Binding-site contacts:
Ligand atom OP3 contacts residue MET139 of chain 1.J at 2.7 Å (h-bond).
Ligand atom C5A contacts residue MET139 of chain 1.J at 3.7 Å (hydrophobic).
Ligand atom C2 contacts residue ASP236 of chain 1.J at 3.4 Å.
Ligand atom OG1 contacts residue TYR163 of chain 1.J at 3.5 Å (h-bond).
Ligand atom N4A contacts residue LYS261 of chain 1.J at 3.3 Å (salt-bridge).
Ligand atom CBC contacts residue LYS261 of chain 1.J at 3.6 Å.
Ligand atom C2A contacts residue ASP236 of chain 1.J at 3.3 Å.
Ligand atom OG2 contacts residue GLU107 of chain 1.L at 2.7 Å (salt-bridge).
Ligand atom OP1 contacts residue GLY138 of chain 1.J at 3.1 Å (h-bond).
Ligand atom CGI contacts residue TYR163 of chain 1.J at 3.2 Å (hydrophobic).
Ligand atom CAI contacts residue LYS261 of chain 1.J at 3.2 Å.
Ligand atom OP2 contacts residue ARG110 of chain 1.L at 2.7 Å (salt-bridge).
Ligand atom OP2 contacts residue TYR108 of chain 1.L at 2.7 Å (h-bond).
Ligand atom OP3 contacts residue GLY138 of chain 1.J at 2.9 Å (h-bond).
Ligand atom P contacts residue GLY138 of chain 1.J at 3.4 Å.
Ligand atom OP4 contacts residue SER258 of chain 1.J at 3.1 Å (h-bond).
Ligand atom N1 contacts residue THR238 of chain 1.J at 3.7 Å.
Ligand atom OP1 contacts residue TYR108 of chain 1.L at 3.6 Å.
Ligand atom P contacts residue SER258 of chain 1.J at 3.4 Å.
Ligand atom C6 contacts residue ASP236 of chain 1.J at 3.4 Å.
Ligand atom O3B contacts residue ARG423 of chain 1.J at 2.8 Å (salt-bridge).
Ligand atom O2B contacts residue ARG423 of chain 1.J at 3.2 Å (salt-bridge).
Ligand atom P contacts residue ARG110 of chain 1.L at 3.4 Å.
Ligand atom N1 contacts residue ASP236 of chain 1.J at 2.6 Å (salt-bridge).
Ligand atom OP1 contacts residue THR260 of chain 1.J at 2.7 Å (h-bond).
Ligand atom O2B contacts residue PHE389 of chain 1.J at 2.9 Å.
Ligand atom OP3 contacts residue ARG110 of chain 1.L at 3.1 Å (salt-bridge).
Ligand atom OG2 contacts residue TYR111 of chain 1.L at 3.1 Å.
Ligand atom O2B contacts residue LYS261 of chain 1.J at 3.2 Å (salt-bridge).
Ligand atom OP4 contacts residue GLY138 of chain 1.J at 3.2 Å.
Ligand atom C2A contacts residue GLU207 of chain 1.J at 3.4 Å.
Ligand atom O2B contacts residue SER388 of chain 1.J at 3.6 Å.
Ligand atom OP3 contacts residue SER137 of chain 1.J at 3.5 Å (h-bond).
Ligand atom CBC contacts residue ARG423 of chain 1.J at 3.5 Å.
Ligand atom OG3 contacts residue SER403 of chain 1.J at 3.4 Å (h-bond).
Ligand atom OP4 contacts residue MET139 of chain 1.J at 3.4 Å (h-bond).
Ligand atom OP1 contacts residue SER258 of chain 1.J at 2.6 Å (h-bond).
Ligand atom OG1 contacts residue TYR111 of chain 1.L at 3.5 Å (h-bond).
Ligand atom CEI contacts residue TYR163 of chain 1.J at 3.2 Å (hydrophobic).
Ligand atom CBI contacts residue TYR163 of chain 1.J at 3.5 Å (hydrophobic).

Sequence of chain 1.L:
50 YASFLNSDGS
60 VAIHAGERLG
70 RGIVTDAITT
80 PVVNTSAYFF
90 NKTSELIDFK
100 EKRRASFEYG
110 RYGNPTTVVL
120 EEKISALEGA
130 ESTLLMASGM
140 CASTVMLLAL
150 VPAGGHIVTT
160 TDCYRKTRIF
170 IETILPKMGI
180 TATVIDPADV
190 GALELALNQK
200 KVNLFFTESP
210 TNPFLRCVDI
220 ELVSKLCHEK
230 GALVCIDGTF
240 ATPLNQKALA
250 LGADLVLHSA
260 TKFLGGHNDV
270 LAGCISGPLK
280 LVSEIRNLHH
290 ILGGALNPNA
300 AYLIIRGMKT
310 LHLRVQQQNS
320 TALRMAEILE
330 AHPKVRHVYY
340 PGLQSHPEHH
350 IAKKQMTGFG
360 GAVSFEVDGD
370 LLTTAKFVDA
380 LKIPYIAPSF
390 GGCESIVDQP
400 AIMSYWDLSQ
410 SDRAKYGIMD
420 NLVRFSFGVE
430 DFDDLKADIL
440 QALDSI

This protein binds this small molecule.
Small molecule (SMILES): Cc1ncc(COP(=O)(O)O)c(C/N=C(\C=C\CP(=O)(O)O)C(=O)O)c1O

Sequence of chain 1.J:
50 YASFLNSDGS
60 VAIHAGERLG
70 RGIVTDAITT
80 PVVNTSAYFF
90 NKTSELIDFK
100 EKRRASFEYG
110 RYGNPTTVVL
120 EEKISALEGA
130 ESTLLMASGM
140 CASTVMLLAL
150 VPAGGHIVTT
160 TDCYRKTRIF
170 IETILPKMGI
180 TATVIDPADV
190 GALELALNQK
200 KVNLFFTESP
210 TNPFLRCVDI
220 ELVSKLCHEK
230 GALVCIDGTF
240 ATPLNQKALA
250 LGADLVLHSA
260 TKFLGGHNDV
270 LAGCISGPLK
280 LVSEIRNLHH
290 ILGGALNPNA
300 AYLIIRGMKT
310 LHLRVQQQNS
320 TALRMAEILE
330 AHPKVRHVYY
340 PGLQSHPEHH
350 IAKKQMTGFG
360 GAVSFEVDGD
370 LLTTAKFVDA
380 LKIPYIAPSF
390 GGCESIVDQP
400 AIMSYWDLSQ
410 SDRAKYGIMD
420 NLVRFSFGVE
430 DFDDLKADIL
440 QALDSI